The small molecule below binds the protein below.
Small molecule (SMILES): CC(C)=CCC/C(C)=C/CC/C(C)=C/COC[C@@H](O)CO

Sequence of chain 1.A:
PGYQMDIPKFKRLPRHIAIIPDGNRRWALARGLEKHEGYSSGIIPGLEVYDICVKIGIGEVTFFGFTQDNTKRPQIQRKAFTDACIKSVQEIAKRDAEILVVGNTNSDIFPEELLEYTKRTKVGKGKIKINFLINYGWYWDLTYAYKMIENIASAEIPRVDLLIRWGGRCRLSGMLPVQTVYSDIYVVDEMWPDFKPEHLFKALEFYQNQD

Binding-site contacts:
Ligand atom C17 contacts residue FQ01 of chain 1.J at 0.2 Å.
Ligand atom C6 contacts residue FQF1 of chain 1.K at 0.5 Å.
Ligand atom C8 contacts residue FQF1 of chain 1.K at 0.6 Å.
Ligand atom C12 contacts residue FQ01 of chain 1.J at 0.2 Å.
Ligand atom C6 contacts residue FQ01 of chain 1.J at 0.4 Å.
Ligand atom C19 contacts residue FQ01 of chain 1.J at 0.3 Å.
Ligand atom C2 contacts residue FQF1 of chain 1.K at 1.0 Å.
Ligand atom C10 contacts residue FQF1 of chain 1.K at 0.8 Å.
Ligand atom C9 contacts residue FQ01 of chain 1.J at 0.3 Å.
Ligand atom C15 contacts residue FQ01 of chain 1.J at 0.5 Å.
Ligand atom C10 contacts residue FQ01 of chain 1.J at 0.3 Å.
Ligand atom C16 contacts residue FQF1 of chain 1.K at 0.5 Å.
Ligand atom O1 contacts residue FQ01 of chain 1.J at 0.5 Å (h-bond).
Ligand atom C13 contacts residue FQ01 of chain 1.J at 0.4 Å.
Ligand atom C11 contacts residue FQF1 of chain 1.K at 0.5 Å.
Ligand atom C14 contacts residue FQF1 of chain 1.K at 0.7 Å.
Ligand atom C12 contacts residue FQF1 of chain 1.K at 0.6 Å.
Ligand atom C20 contacts residue FQF1 of chain 1.K at 0.5 Å.
Ligand atom C20 contacts residue FQ01 of chain 1.J at 0.3 Å.
Ligand atom O1 contacts residue FQF1 of chain 1.K at 1.0 Å (h-bond).
Ligand atom C7 contacts residue FQ01 of chain 1.J at 0.2 Å.
Ligand atom C1 contacts residue FQ01 of chain 1.J at 0.7 Å.
Ligand atom C11 contacts residue FQ01 of chain 1.J at 0.3 Å.
Ligand atom C2 contacts residue FQ01 of chain 1.J at 0.7 Å.
Ligand atom C19 contacts residue FQF1 of chain 1.K at 0.2 Å.
Ligand atom C7 contacts residue FQF1 of chain 1.K at 0.7 Å.
Ligand atom C8 contacts residue FQ01 of chain 1.J at 0.2 Å.
Ligand atom O5 contacts residue FQF1 of chain 1.K at 1.0 Å.
Ligand atom C17 contacts residue FQF1 of chain 1.K at 0.3 Å.
Ligand atom C16 contacts residue FQ01 of chain 1.J at 0.5 Å.
Ligand atom C13 contacts residue FQF1 of chain 1.K at 0.5 Å.
Ligand atom O5 contacts residue FQ01 of chain 1.J at 0.6 Å (h-bond).
Ligand atom C9 contacts residue FQF1 of chain 1.K at 0.8 Å.
Ligand atom C18 contacts residue FQ01 of chain 1.J at 0.2 Å.
Ligand atom C14 contacts residue FQ01 of chain 1.J at 0.7 Å.
Ligand atom C1 contacts residue FQF1 of chain 1.K at 0.8 Å.
Ligand atom O6 contacts residue FQ01 of chain 1.J at 0.5 Å (h-bond).
Ligand atom C3 contacts residue FQF1 of chain 1.K at 0.6 Å.
Ligand atom C18 contacts residue FQF1 of chain 1.K at 0.3 Å.
Ligand atom C15 contacts residue FQF1 of chain 1.K at 0.5 Å.